A protein and the small-molecule ligand that binds it are described below.
Small molecule (SMILES): CCOc1ccccc1OCCN[C@H](C)Cc1ccc(OC)c(S(N)(=O)=O)c1

Binding-site contacts:
Ligand atom C12 contacts residue TYR300 of chain 1.A at 3.8 Å (hydrophobic).
Ligand atom C16 contacts residue TRP126 of chain 1.A at 4.1 Å (hydrophobic).
Ligand atom C19 contacts residue TRP126 of chain 1.A at 4.0 Å (hydrophobic).
Ligand atom O24 contacts residue PHE292 of chain 1.A at 3.9 Å.
Ligand atom C2 contacts residue MET276 of chain 1.A at 3.9 Å (hydrophobic).
Ligand atom O10 contacts residue PHE272 of chain 1.A at 3.8 Å.
Ligand atom C7 contacts residue PHE273 of chain 1.A at 4.0 Å (hydrophobic).
Ligand atom C14 contacts residue TYR300 of chain 1.A at 4.2 Å (hydrophobic).
Ligand atom O26 contacts residue PHE110 of chain 1.A at 3.4 Å.
Ligand atom C8 contacts residue CYS134 of chain 1.A at 4.1 Å (hydrophobic).
Ligand atom O23 contacts residue PHE110 of chain 1.A at 4.2 Å.
Ligand atom C18 contacts residue PHE296 of chain 1.A at 3.9 Å (hydrophobic).
Ligand atom C17 contacts residue PHE296 of chain 1.A at 4.0 Å (hydrophobic).
Ligand atom C28 contacts residue PHE272 of chain 1.A at 4.1 Å (hydrophobic).
Ligand atom C27 contacts residue SER107 of chain 1.A at 3.9 Å.
Ligand atom C15 contacts residue ASP130 of chain 1.A at 3.6 Å.
Ligand atom C7 contacts residue CYS134 of chain 1.A at 4.0 Å (hydrophobic).
Ligand atom C27 contacts residue PHE110 of chain 1.A at 4.2 Å (hydrophobic).
Ligand atom N13 contacts residue ASP130 of chain 1.A at 3.0 Å (salt-bridge).
Ligand atom C18 contacts residue TRP126 of chain 1.A at 3.5 Å (hydrophobic).
Ligand atom C19 contacts residue PHE110 of chain 1.A at 4.2 Å (hydrophobic).
Ligand atom C11 contacts residue ASP130 of chain 1.A at 4.0 Å.
Ligand atom N25 contacts residue CYS200 of chain 1.A at 3.4 Å (h-bond).
Ligand atom C14 contacts residue ASP130 of chain 1.A at 3.8 Å.
Ligand atom C7 contacts residue VAL131 of chain 1.A at 4.2 Å (hydrophobic).
Ligand atom C6 contacts residue SER216 of chain 1.A at 4.2 Å.
Ligand atom C18 contacts residue SER107 of chain 1.A at 4.0 Å.
Ligand atom C17 contacts residue TRP126 of chain 1.A at 3.6 Å (hydrophobic).
Ligand atom N13 contacts residue TYR300 of chain 1.A at 3.9 Å.
Ligand atom C27 contacts residue GLU111 of chain 1.A at 3.3 Å.
Ligand atom C6 contacts residue PHE273 of chain 1.A at 4.0 Å (hydrophobic).
Ligand atom N25 contacts residue PHE110 of chain 1.A at 3.9 Å.
Ligand atom C6 contacts residue VAL131 of chain 1.A at 3.7 Å (hydrophobic).
Ligand atom C19 contacts residue PHE296 of chain 1.A at 4.2 Å (hydrophobic).
Ligand atom C5 contacts residue VAL131 of chain 1.A at 3.9 Å (hydrophobic).
Ligand atom C12 contacts residue ASP130 of chain 1.A at 3.9 Å.
Ligand atom C2 contacts residue SER212 of chain 1.A at 3.8 Å.
Ligand atom C1 contacts residue MET276 of chain 1.A at 3.7 Å (hydrophobic).
Ligand atom C27 contacts residue PHE296 of chain 1.A at 4.0 Å (hydrophobic).
Ligand atom C1 contacts residue TYR208 of chain 1.A at 4.2 Å (hydrophobic).

Sequence of chain 1.A:
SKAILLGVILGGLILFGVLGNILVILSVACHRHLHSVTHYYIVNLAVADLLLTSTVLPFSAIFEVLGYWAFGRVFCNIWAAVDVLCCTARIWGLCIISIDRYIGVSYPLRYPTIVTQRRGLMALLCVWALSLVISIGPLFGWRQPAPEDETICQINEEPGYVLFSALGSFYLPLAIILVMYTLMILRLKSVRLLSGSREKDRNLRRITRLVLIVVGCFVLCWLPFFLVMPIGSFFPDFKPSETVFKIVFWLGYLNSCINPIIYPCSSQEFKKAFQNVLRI